Sequence of chain 1.B:
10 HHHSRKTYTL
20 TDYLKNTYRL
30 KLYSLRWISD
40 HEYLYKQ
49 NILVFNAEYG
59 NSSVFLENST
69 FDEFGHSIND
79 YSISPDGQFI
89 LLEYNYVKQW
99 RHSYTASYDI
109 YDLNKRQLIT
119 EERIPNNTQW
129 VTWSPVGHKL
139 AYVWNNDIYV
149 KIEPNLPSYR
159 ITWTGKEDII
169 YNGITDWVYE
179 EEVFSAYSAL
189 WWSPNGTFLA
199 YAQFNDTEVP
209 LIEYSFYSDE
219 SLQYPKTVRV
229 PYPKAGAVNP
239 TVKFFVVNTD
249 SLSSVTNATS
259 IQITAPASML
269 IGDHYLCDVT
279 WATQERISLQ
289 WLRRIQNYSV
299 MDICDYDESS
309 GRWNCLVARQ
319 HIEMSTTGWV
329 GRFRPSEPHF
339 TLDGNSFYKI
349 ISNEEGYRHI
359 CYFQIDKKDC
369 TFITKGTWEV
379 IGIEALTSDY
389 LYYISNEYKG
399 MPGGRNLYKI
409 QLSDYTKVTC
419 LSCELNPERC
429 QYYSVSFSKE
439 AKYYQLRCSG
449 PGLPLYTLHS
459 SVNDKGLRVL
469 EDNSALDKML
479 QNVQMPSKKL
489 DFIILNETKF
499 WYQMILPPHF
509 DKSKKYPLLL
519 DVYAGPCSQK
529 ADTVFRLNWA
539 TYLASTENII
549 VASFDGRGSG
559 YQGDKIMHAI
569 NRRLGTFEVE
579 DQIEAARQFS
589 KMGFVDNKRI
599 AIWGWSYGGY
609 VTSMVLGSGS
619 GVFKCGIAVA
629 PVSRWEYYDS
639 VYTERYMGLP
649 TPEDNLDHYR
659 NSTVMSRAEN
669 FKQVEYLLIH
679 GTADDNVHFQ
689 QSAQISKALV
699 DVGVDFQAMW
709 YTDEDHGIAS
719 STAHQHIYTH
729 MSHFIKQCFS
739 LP

Binding-site contacts:
Ligand atom C2 contacts residue ASN59 of chain 1.B at 2.6 Å.
Ligand atom N2 contacts residue ASN59 of chain 1.B at 3.1 Å (h-bond).
Ligand atom C7 contacts residue ASN59 of chain 1.B at 4.4 Å.
Ligand atom C1 contacts residue ASN59 of chain 1.B at 1.5 Å.
Ligand atom C5 contacts residue ASN59 of chain 1.B at 3.7 Å.
Ligand atom C3 contacts residue ASN59 of chain 1.B at 3.9 Å.
Ligand atom O5 contacts residue ASN59 of chain 1.B at 2.4 Å (h-bond).
Ligand atom C4 contacts residue ASN59 of chain 1.B at 4.3 Å.

This protein binds this small molecule.
Small molecule (SMILES): CC(=O)N[C@@H]1[C@@H](O)[C@H](O)[C@@H](CO)O[C@H]1O